Binding-site contacts:
Ligand atom CL1 contacts residue PHE134 of chain 1.A at 3.7 Å.
Ligand atom O17 contacts residue TYR140 of chain 1.A at 3.8 Å.
Ligand atom CL2 contacts residue VAL311 of chain 1.A at 3.9 Å.
Ligand atom F7 contacts residue PHE241 of chain 1.A at 3.8 Å.
Ligand atom C10 contacts residue LEU380 of chain 1.A at 4.0 Å (hydrophobic).
Ligand atom C14 contacts residue THR318 of chain 1.A at 3.9 Å.
Ligand atom N11 contacts residue LEU380 of chain 1.A at 3.2 Å.
Ligand atom O17 contacts residue THR130 of chain 1.A at 3.2 Å.
Ligand atom F7 contacts residue TYR126 of chain 1.A at 3.2 Å.
Ligand atom C16 contacts residue LEU380 of chain 1.A at 3.7 Å (hydrophobic).
Ligand atom C21 contacts residue GLY310 of chain 1.A at 3.8 Å.
Ligand atom N15 contacts residue HEM1 of chain 1.C at 2.3 Å.
Ligand atom C23 contacts residue TYR140 of chain 1.A at 3.9 Å (hydrophobic).
Ligand atom C16 contacts residue HEM1 of chain 1.C at 3.0 Å.
Ligand atom C22 contacts residue HEM1 of chain 1.C at 3.8 Å.
Ligand atom C20 contacts residue GLY310 of chain 1.A at 3.2 Å.
Ligand atom C5 contacts residue LEU129 of chain 1.A at 4.2 Å (hydrophobic).
Ligand atom CL1 contacts residue GLY314 of chain 1.A at 3.6 Å.
Ligand atom C19 contacts residue GLY314 of chain 1.A at 3.9 Å.
Ligand atom CL1 contacts residue PHE236 of chain 1.A at 3.8 Å.
Ligand atom C3 contacts residue LEU380 of chain 1.A at 3.9 Å (hydrophobic).
Ligand atom C6 contacts residue LEU129 of chain 1.A at 4.2 Å (hydrophobic).
Ligand atom C20 contacts residue GLY314 of chain 1.A at 3.8 Å.
Ligand atom C19 contacts residue PHE134 of chain 1.A at 4.0 Å (hydrophobic).
Ligand atom C23 contacts residue HEM1 of chain 1.C at 4.1 Å.
Ligand atom C20 contacts residue PHE134 of chain 1.A at 3.8 Å (hydrophobic).
Ligand atom C3 contacts residue LEU383 of chain 1.A at 4.0 Å (hydrophobic).
Ligand atom C2 contacts residue LEU380 of chain 1.A at 4.1 Å (hydrophobic).
Ligand atom C5 contacts residue TYR126 of chain 1.A at 3.5 Å (hydrophobic).
Ligand atom C4 contacts residue TYR126 of chain 1.A at 3.9 Å (hydrophobic).
Ligand atom F7 contacts residue LEU129 of chain 1.A at 3.6 Å.
Ligand atom N13 contacts residue GLY314 of chain 1.A at 3.5 Å.
Ligand atom N12 contacts residue LEU380 of chain 1.A at 3.8 Å.
Ligand atom CL2 contacts residue GLY310 of chain 1.A at 3.4 Å.
Ligand atom C14 contacts residue GLY314 of chain 1.A at 3.1 Å.
Ligand atom C14 contacts residue HEM1 of chain 1.C at 3.3 Å.
Ligand atom CL2 contacts residue ILE139 of chain 1.A at 3.6 Å.
Ligand atom CL2 contacts residue HEM1 of chain 1.C at 3.9 Å.
Ligand atom F7 contacts residue MET509 of chain 1.A at 4.0 Å.
Ligand atom C6 contacts residue TYR126 of chain 1.A at 3.9 Å (hydrophobic).

Sequence of chain 1.A:
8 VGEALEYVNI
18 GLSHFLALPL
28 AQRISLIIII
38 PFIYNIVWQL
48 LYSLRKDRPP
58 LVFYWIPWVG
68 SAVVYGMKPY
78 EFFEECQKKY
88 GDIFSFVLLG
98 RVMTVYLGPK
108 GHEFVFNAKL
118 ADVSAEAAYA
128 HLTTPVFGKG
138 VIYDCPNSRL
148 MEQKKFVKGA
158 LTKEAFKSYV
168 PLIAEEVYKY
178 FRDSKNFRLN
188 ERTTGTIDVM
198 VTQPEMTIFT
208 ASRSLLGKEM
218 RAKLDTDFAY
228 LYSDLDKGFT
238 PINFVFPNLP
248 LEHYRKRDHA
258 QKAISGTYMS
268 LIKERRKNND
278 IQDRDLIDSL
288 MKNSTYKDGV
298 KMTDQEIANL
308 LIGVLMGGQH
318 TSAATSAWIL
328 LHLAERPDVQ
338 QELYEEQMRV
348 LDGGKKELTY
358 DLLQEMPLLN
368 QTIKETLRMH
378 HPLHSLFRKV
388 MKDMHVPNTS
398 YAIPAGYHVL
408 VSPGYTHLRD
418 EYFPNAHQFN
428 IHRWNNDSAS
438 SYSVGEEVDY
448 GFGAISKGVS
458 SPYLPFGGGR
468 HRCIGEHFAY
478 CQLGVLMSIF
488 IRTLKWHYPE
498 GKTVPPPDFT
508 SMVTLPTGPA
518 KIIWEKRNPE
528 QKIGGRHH

This protein binds this small molecule.
Small molecule (SMILES): O=c1c2cc(F)ccc2nc(-n2cncn2)n1-c1ccc(Cl)cc1Cl